Sequence of chain 1.A:
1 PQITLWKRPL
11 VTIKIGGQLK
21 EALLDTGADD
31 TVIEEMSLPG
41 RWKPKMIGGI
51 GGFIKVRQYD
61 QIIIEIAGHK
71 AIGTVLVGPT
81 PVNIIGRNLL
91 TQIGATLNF

This small molecule binds to this protein.
Small molecule (SMILES): CC(=O)N[C@@H](Cc1c[nH]c2ccccc12)C(=O)N[C@H](C(=O)N[C@@H](Cc1ccccc1)[C@H](O)[C@@H](O)[C@@H]1CCCN1C(=O)[C@@H](NC(=O)[C@H](Cc1c[nH]c2ccccc12)NC(C)=O)C(C)C)C(C)C

Binding-site contacts:
Ligand atom N4 contacts residue GLY27 of chain 1.B at 3.2 Å (h-bond).
Ligand atom C41 contacts residue ARG8 of chain 1.B at 3.3 Å.
Ligand atom C27 contacts residue ASP25 of chain 1.A at 3.5 Å.
Ligand atom C20 contacts residue ASP25 of chain 1.A at 3.1 Å.
Ligand atom O1 contacts residue ILE47 of chain 1.B at 3.1 Å.
Ligand atom O32 contacts residue ASP25 of chain 1.A at 2.9 Å (salt-bridge).
Ligand atom O27 contacts residue ASP25 of chain 1.B at 2.6 Å (salt-bridge).
Ligand atom C29 contacts residue ASP25 of chain 1.B at 3.3 Å.
Ligand atom O48 contacts residue ALA28 of chain 1.A at 3.5 Å.
Ligand atom C50 contacts residue ASP30 of chain 1.A at 3.4 Å.
Ligand atom O27 contacts residue ALA28 of chain 1.B at 3.5 Å (h-bond).
Ligand atom C32 contacts residue ASP25 of chain 1.B at 3.5 Å.
Ligand atom C31 contacts residue GLY27 of chain 1.A at 3.0 Å.
Ligand atom O49 contacts residue ILE47 of chain 1.A at 3.4 Å.
Ligand atom O27 contacts residue ASP25 of chain 1.A at 2.9 Å (salt-bridge).
Ligand atom O27 contacts residue GLY27 of chain 1.B at 3.0 Å.
Ligand atom C3 contacts residue GLY48 of chain 1.B at 3.4 Å.
Ligand atom N3 contacts residue GLY48 of chain 1.B at 2.8 Å (h-bond).
Ligand atom C32 contacts residue ASP25 of chain 1.A at 3.3 Å.
Ligand atom O32 contacts residue GLY27 of chain 1.A at 3.0 Å.
Ligand atom O1 contacts residue GLY48 of chain 1.B at 2.7 Å (h-bond).
Ligand atom O32 contacts residue ASP25 of chain 1.B at 2.9 Å (salt-bridge).
Ligand atom N1 contacts residue ASP29 of chain 1.B at 2.9 Å (salt-bridge).
Ligand atom C38 contacts residue GLY48 of chain 1.A at 3.4 Å.
Ligand atom C9 contacts residue GLY48 of chain 1.B at 3.3 Å.
Ligand atom N6 contacts residue GLY48 of chain 1.A at 2.7 Å (h-bond).
Ligand atom O13 contacts residue ASP29 of chain 1.B at 2.8 Å (salt-bridge).
Ligand atom C41 contacts residue ASP29 of chain 1.A at 3.5 Å.
Ligand atom O18 contacts residue GLY49 of chain 1.B at 3.5 Å.
Ligand atom O32 contacts residue ALA28 of chain 1.A at 3.3 Å (h-bond).
Ligand atom C30 contacts residue GLY27 of chain 1.A at 3.1 Å.
Ligand atom O49 contacts residue GLY48 of chain 1.A at 2.9 Å (h-bond).
Ligand atom C44 contacts residue GLY48 of chain 1.A at 3.5 Å.
Ligand atom C6 contacts residue ARG8 of chain 1.A at 3.4 Å.
Ligand atom N7 contacts residue ASP29 of chain 1.A at 3.1 Å (salt-bridge).
Ligand atom C2 contacts residue ASP30 of chain 1.B at 3.5 Å.
Ligand atom O48 contacts residue ASP29 of chain 1.A at 2.9 Å (salt-bridge).
Ligand atom C20 contacts residue GLY27 of chain 1.B at 3.5 Å.
Ligand atom C27 contacts residue ASP25 of chain 1.B at 3.3 Å.
Ligand atom C25 contacts residue ILE50 of chain 1.B at 3.5 Å (hydrophobic).

Sequence of chain 1.B:
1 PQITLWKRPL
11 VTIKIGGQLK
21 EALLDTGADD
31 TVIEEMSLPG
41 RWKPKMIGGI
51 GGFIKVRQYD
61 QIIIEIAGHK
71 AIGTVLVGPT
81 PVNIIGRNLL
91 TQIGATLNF